The small molecule below binds the protein below.
Small molecule (SMILES): CC(=O)N[C@@H]1[C@@H](O)[C@H](O)[C@@H](CO)O[C@H]1O

Sequence of chain 1.D:
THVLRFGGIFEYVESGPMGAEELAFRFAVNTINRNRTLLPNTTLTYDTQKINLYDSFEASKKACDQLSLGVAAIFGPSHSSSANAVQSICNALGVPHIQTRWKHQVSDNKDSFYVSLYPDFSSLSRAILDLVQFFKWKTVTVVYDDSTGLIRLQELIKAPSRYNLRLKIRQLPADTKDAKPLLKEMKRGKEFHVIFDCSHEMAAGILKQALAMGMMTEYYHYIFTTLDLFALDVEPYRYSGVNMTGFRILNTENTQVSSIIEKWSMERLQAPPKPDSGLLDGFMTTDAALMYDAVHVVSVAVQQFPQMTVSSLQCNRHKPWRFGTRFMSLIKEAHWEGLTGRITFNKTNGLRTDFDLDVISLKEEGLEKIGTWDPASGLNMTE

Binding-site contacts:
Ligand atom C1 contacts residue ASN412 of chain 1.D at 1.4 Å.
Ligand atom C5 contacts residue ASN412 of chain 1.D at 3.6 Å.
Ligand atom N2 contacts residue ASN412 of chain 1.D at 3.4 Å (h-bond).
Ligand atom C7 contacts residue ASN412 of chain 1.D at 4.1 Å.
Ligand atom C6 contacts residue ASN412 of chain 1.D at 4.2 Å.
Ligand atom O5 contacts residue ASN412 of chain 1.D at 2.6 Å (h-bond).
Ligand atom C2 contacts residue ASN412 of chain 1.D at 2.5 Å.
Ligand atom O6 contacts residue ASN412 of chain 1.D at 4.4 Å.
Ligand atom C4 contacts residue ASN412 of chain 1.D at 3.6 Å.
Ligand atom C8 contacts residue ASN412 of chain 1.D at 4.0 Å.
Ligand atom C3 contacts residue ASN412 of chain 1.D at 3.6 Å.